The small molecule below binds the protein below.
Small molecule (SMILES): C[C@@H]([C@H](N)C(=O)N[C@H](C(=O)O)[C@H]1O[C@@H](n2ccc(=O)[nH]c2=O)[C@H](O)[C@@H]1O)[C@H](O)c1ccc(O)cn1

Binding-site contacts:
Ligand atom C01 contacts residue GLN535 of chain 1.B at 3.3 Å.
Ligand atom O21 contacts residue LYS358 of chain 1.B at 3.6 Å.
Ligand atom O26 contacts residue ASP291 of chain 1.B at 3.6 Å (salt-bridge).
Ligand atom O29 contacts residue ASP291 of chain 1.B at 3.9 Å.
Ligand atom N27 contacts residue TYR239 of chain 1.B at 3.7 Å.
Ligand atom C28 contacts residue ASP291 of chain 1.B at 3.9 Å.
Ligand atom C17 contacts residue ASP382 of chain 1.B at 3.4 Å.
Ligand atom C06 contacts residue PRO454 of chain 1.B at 3.7 Å (hydrophobic).
Ligand atom C28 contacts residue LYS358 of chain 1.B at 3.9 Å.
Ligand atom C25 contacts residue TYR239 of chain 1.B at 3.6 Å (hydrophobic).
Ligand atom C09 contacts residue TYR433 of chain 1.B at 3.8 Å (hydrophobic).
Ligand atom C25 contacts residue ASP291 of chain 1.B at 3.7 Å.
Ligand atom C28 contacts residue TYR239 of chain 1.B at 3.7 Å (hydrophobic).
Ligand atom C09 contacts residue LEU412 of chain 1.B at 3.9 Å (hydrophobic).
Ligand atom C07 contacts residue TRP539 of chain 1.B at 3.8 Å (hydrophobic).
Ligand atom N27 contacts residue ASP291 of chain 1.B at 3.0 Å (salt-bridge).
Ligand atom O30 contacts residue THR237 of chain 1.B at 2.6 Å (h-bond).
Ligand atom O34 contacts residue LYS358 of chain 1.B at 3.4 Å (salt-bridge).
Ligand atom C20 contacts residue THR237 of chain 1.B at 3.8 Å.
Ligand atom C16 contacts residue ASP382 of chain 1.B at 3.4 Å.
Ligand atom C13 contacts residue ASP382 of chain 1.B at 3.8 Å.
Ligand atom N15 contacts residue ASP382 of chain 1.B at 2.6 Å (salt-bridge).
Ligand atom O26 contacts residue LYS355 of chain 1.B at 3.9 Å.
Ligand atom C09 contacts residue TRP539 of chain 1.B at 3.9 Å (hydrophobic).
Ligand atom C18 contacts residue GLU241 of chain 1.B at 3.5 Å.
Ligand atom O34 contacts residue ASP382 of chain 1.B at 3.0 Å (salt-bridge).
Ligand atom C08 contacts residue LEU412 of chain 1.B at 3.6 Å (hydrophobic).
Ligand atom C24 contacts residue TYR239 of chain 1.B at 3.7 Å (hydrophobic).
Ligand atom O26 contacts residue TYR239 of chain 1.B at 3.8 Å.
Ligand atom O29 contacts residue LYS358 of chain 1.B at 3.6 Å.
Ligand atom O31 contacts residue GLU241 of chain 1.B at 2.9 Å (salt-bridge).
Ligand atom C08 contacts residue TRP539 of chain 1.B at 3.5 Å (hydrophobic).
Ligand atom O11 contacts residue THR523 of chain 1.B at 3.4 Å.
Ligand atom O30 contacts residue MET238 of chain 1.B at 3.4 Å (h-bond).
Ligand atom O30 contacts residue VAL383 of chain 1.B at 3.6 Å.
Ligand atom O30 contacts residue TYR239 of chain 1.B at 3.9 Å.
Ligand atom O31 contacts residue VAL383 of chain 1.B at 3.3 Å.
Ligand atom C19 contacts residue GLU241 of chain 1.B at 3.7 Å.
Ligand atom C07 contacts residue LEU412 of chain 1.B at 3.9 Å (hydrophobic).
Ligand atom C32 contacts residue ASP382 of chain 1.B at 3.6 Å.

Sequence of chain 1.B:
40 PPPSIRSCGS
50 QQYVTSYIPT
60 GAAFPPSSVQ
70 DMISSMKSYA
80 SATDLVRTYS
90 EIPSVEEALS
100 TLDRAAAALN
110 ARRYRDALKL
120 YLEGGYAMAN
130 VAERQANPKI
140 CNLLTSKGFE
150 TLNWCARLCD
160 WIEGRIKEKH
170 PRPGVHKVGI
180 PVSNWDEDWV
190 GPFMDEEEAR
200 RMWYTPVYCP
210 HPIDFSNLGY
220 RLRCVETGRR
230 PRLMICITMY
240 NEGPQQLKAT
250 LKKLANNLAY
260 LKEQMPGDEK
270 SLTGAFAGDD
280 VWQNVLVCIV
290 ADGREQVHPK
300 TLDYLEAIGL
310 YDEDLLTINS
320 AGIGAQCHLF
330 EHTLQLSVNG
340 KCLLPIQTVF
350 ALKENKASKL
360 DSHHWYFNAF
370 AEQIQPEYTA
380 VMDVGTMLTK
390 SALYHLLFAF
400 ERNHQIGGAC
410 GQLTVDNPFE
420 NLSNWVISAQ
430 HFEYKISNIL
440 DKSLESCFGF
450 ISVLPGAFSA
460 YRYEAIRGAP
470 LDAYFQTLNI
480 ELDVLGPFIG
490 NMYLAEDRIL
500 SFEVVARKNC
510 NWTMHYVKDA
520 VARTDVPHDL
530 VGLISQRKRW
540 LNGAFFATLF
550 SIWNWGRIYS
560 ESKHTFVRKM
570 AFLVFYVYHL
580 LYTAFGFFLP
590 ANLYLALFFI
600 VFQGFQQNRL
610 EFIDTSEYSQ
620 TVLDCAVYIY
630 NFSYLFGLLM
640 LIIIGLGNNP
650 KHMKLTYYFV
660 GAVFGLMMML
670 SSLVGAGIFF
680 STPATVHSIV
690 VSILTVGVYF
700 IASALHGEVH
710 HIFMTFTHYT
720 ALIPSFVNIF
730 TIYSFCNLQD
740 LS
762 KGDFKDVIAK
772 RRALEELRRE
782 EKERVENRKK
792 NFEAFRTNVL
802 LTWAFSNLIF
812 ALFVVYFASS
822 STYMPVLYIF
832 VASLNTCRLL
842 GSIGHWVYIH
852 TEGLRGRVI